This small molecule binds to this protein.
Small molecule (SMILES): OC[C@H]1O[C@@H](O[C@H]2[C@H](O)[C@@H](O)[C@H](O[C@H]3[C@H](O)[C@@H](O)[C@H](O[C@H]4[C@H](O)[C@@H](O)[C@H](O[C@H]5[C@H](O)[C@@H](O)[C@H](O)O[C@@H]5CO)O[C@@H]4CO)O[C@@H]3CO)O[C@@H]2CO)[C@H](O)[C@@H](O)[C@@H]1O

Sequence of chain 1.B:
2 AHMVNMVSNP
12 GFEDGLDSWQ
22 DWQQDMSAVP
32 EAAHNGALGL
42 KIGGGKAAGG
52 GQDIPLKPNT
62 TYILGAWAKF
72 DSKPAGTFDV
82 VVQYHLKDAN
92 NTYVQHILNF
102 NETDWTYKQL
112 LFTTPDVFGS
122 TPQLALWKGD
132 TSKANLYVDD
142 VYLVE

Binding-site contacts:
Ligand atom O3 contacts residue ASN100 of chain 1.B at 3.0 Å (h-bond).
Ligand atom O4 contacts residue TRP128 of chain 1.B at 3.6 Å.
Ligand atom C5 contacts residue ILE98 of chain 1.B at 3.7 Å (hydrophobic).
Ligand atom C2 contacts residue GLN96 of chain 1.B at 3.6 Å.
Ligand atom O6 contacts residue TRP23 of chain 1.B at 2.8 Å (h-bond).
Ligand atom O2 contacts residue GLN96 of chain 1.B at 3.4 Å (h-bond).
Ligand atom C3 contacts residue GLN96 of chain 1.B at 3.6 Å.
Ligand atom O3 contacts residue ILE98 of chain 1.B at 3.7 Å.
Ligand atom C2 contacts residue ASN100 of chain 1.B at 3.7 Å.
Ligand atom C6 contacts residue ASP80 of chain 1.B at 3.5 Å.
Ligand atom O3 contacts residue TRP23 of chain 1.B at 3.7 Å.
Ligand atom O6 contacts residue GLN24 of chain 1.B at 3.5 Å (h-bond).
Ligand atom O5 contacts residue TRP23 of chain 1.B at 3.5 Å.
Ligand atom O2 contacts residue ASN100 of chain 1.B at 2.8 Å (h-bond).
Ligand atom O5 contacts residue ILE98 of chain 1.B at 3.7 Å.
Ligand atom C6 contacts residue VAL82 of chain 1.B at 3.7 Å (hydrophobic).
Ligand atom C4 contacts residue GLN96 of chain 1.B at 3.8 Å.
Ligand atom O2 contacts residue TRP128 of chain 1.B at 3.2 Å.
Ligand atom C6 contacts residue TRP23 of chain 1.B at 3.5 Å (hydrophobic).
Ligand atom O6 contacts residue ILE98 of chain 1.B at 3.9 Å.
Ligand atom O4 contacts residue GLN96 of chain 1.B at 2.9 Å (h-bond).
Ligand atom O3 contacts residue GLN84 of chain 1.B at 3.0 Å (h-bond).
Ligand atom O6 contacts residue TRP128 of chain 1.B at 3.4 Å.
Ligand atom C2 contacts residue GLN84 of chain 1.B at 3.4 Å.
Ligand atom O6 contacts residue GLN84 of chain 1.B at 3.5 Å (h-bond).
Ligand atom O6 contacts residue GLN124 of chain 1.B at 2.7 Å (h-bond).
Ligand atom O2 contacts residue VAL82 of chain 1.B at 3.9 Å.
Ligand atom C1 contacts residue GLN96 of chain 1.B at 3.9 Å.
Ligand atom C5 contacts residue GLN96 of chain 1.B at 3.8 Å.
Ligand atom C1 contacts residue TRP23 of chain 1.B at 3.7 Å (hydrophobic).
Ligand atom C4 contacts residue ILE98 of chain 1.B at 3.8 Å (hydrophobic).
Ligand atom O6 contacts residue ASP80 of chain 1.B at 2.6 Å (salt-bridge).
Ligand atom C1 contacts residue ILE98 of chain 1.B at 3.9 Å (hydrophobic).
Ligand atom O3 contacts residue ALA126 of chain 1.B at 3.9 Å.
Ligand atom O3 contacts residue GLN24 of chain 1.B at 3.1 Å (h-bond).
Ligand atom O2 contacts residue GLN84 of chain 1.B at 2.7 Å (h-bond).
Ligand atom C4 contacts residue TRP23 of chain 1.B at 3.7 Å (hydrophobic).
Ligand atom C6 contacts residue GLN124 of chain 1.B at 3.3 Å.
Ligand atom C2 contacts residue TRP128 of chain 1.B at 3.7 Å (hydrophobic).
Ligand atom C5 contacts residue TRP128 of chain 1.B at 3.7 Å (hydrophobic).